The protein below binds the small molecule below.
Small molecule (SMILES): COC(=O)c1ccccc1S(=O)(=O)NC(=O)Nc1nc(C)nc(OC)n1

Binding-site contacts:
Ligand atom C2 contacts residue PRO112 of chain 1.A at 3.7 Å (hydrophobic).
Ligand atom O11 contacts residue VAL111 of chain 1.A at 3.6 Å.
Ligand atom O9 contacts residue TRP489 of chain 2.A at 3.8 Å.
Ligand atom O7B contacts residue LYS171 of chain 1.A at 3.0 Å.
Ligand atom N5' contacts residue TRP489 of chain 2.A at 3.6 Å (h-bond).
Ligand atom C9 contacts residue TRP489 of chain 2.A at 3.6 Å (hydrophobic).
Ligand atom N8 contacts residue LYS171 of chain 1.A at 3.1 Å (salt-bridge).
Ligand atom O4' contacts residue ARG292 of chain 2.A at 3.3 Å (salt-bridge).
Ligand atom S7 contacts residue SER568 of chain 2.A at 3.7 Å.
Ligand atom O9 contacts residue ARG292 of chain 2.A at 2.5 Å (salt-bridge).
Ligand atom N10 contacts residue TRP489 of chain 2.A at 3.4 Å.
Ligand atom C4 contacts residue ASP291 of chain 2.A at 3.7 Å.
Ligand atom N3' contacts residue TRP489 of chain 2.A at 3.3 Å.
Ligand atom C5 contacts residue ASP291 of chain 2.A at 3.2 Å.
Ligand atom C5 contacts residue ALA120 of chain 1.A at 3.7 Å (hydrophobic).
Ligand atom O4' contacts residue PHE121 of chain 1.A at 3.6 Å.
Ligand atom C3 contacts residue ARG292 of chain 2.A at 3.8 Å.
Ligand atom C6' contacts residue GLY36 of chain 1.A at 3.8 Å.
Ligand atom N5' contacts residue MET485 of chain 2.A at 3.8 Å.
Ligand atom N1' contacts residue GLY36 of chain 1.A at 3.3 Å.
Ligand atom C9 contacts residue ARG292 of chain 2.A at 3.6 Å.
Ligand atom C2' contacts residue TRP489 of chain 2.A at 3.3 Å (hydrophobic).
Ligand atom C4' contacts residue TRP489 of chain 2.A at 3.5 Å (hydrophobic).
Ligand atom C13 contacts residue ALA37 of chain 1.A at 3.4 Å (hydrophobic).
Ligand atom C4 contacts residue ARG292 of chain 2.A at 3.6 Å.
Ligand atom N3' contacts residue ARG292 of chain 2.A at 2.9 Å (salt-bridge).
Ligand atom C4' contacts residue ARG292 of chain 2.A at 3.5 Å.
Ligand atom C5' contacts residue FAD1 of chain 2.E at 3.6 Å.
Ligand atom O12 contacts residue PHE121 of chain 1.A at 3.6 Å.
Ligand atom O7A contacts residue SER568 of chain 2.A at 2.5 Å (h-bond).
Ligand atom O9 contacts residue SER568 of chain 2.A at 3.3 Å (h-bond).
Ligand atom C13 contacts residue GLN122 of chain 1.A at 3.5 Å.
Ligand atom C6 contacts residue VAL111 of chain 1.A at 3.6 Å (hydrophobic).
Ligand atom O7B contacts residue PRO112 of chain 1.A at 3.3 Å.
Ligand atom N1' contacts residue TRP489 of chain 2.A at 3.7 Å.
Ligand atom C6 contacts residue PHE121 of chain 1.A at 3.4 Å (hydrophobic).
Ligand atom C5 contacts residue ARG292 of chain 2.A at 3.7 Å.
Ligand atom C6' contacts residue TRP489 of chain 2.A at 3.7 Å (hydrophobic).
Ligand atom C3 contacts residue SER568 of chain 2.A at 3.3 Å.
Ligand atom N10 contacts residue LYS171 of chain 1.A at 3.7 Å.

Sequence of chain 2.A:
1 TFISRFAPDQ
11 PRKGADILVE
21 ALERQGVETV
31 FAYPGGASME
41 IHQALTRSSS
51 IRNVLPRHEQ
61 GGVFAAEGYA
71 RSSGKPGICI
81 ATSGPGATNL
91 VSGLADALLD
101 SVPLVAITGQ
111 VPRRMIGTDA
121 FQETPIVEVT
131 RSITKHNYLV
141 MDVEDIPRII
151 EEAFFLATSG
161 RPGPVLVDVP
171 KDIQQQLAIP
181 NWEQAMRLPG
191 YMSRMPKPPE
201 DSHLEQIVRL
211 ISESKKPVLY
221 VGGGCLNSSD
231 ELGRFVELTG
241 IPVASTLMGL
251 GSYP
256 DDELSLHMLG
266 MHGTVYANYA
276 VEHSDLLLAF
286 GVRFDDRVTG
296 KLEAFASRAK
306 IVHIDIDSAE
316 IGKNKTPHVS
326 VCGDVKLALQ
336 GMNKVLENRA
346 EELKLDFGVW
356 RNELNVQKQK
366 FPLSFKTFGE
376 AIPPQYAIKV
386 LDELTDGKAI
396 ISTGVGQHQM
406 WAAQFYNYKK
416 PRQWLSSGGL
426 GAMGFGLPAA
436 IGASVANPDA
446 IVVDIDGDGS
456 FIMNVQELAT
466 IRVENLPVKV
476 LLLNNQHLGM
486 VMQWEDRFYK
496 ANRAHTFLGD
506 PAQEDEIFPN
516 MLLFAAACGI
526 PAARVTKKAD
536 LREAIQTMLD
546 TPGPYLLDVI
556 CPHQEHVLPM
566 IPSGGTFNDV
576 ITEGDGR

Sequence of chain 1.A:
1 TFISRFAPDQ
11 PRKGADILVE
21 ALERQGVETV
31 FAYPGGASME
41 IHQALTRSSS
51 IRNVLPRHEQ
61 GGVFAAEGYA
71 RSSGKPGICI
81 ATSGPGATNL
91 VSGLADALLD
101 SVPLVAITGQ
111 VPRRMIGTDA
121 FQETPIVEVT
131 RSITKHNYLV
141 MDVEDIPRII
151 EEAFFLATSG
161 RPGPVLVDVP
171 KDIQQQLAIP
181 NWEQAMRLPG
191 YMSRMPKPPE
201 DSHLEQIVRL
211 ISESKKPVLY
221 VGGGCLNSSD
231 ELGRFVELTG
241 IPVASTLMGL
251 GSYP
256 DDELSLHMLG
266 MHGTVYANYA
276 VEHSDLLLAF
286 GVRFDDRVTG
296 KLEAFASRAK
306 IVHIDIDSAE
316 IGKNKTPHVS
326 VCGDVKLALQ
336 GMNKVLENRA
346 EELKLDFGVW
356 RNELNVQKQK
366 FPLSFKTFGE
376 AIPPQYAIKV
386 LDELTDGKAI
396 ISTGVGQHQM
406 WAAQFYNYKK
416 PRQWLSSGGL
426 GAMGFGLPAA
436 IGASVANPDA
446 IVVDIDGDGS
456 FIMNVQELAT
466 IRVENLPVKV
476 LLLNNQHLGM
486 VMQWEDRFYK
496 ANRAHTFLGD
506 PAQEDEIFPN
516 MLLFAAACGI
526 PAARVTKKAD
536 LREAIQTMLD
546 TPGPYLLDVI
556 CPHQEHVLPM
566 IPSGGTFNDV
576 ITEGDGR